A protein and the small-molecule ligand that binds it are described below.
Small molecule (SMILES): Nc1ccnc(=O)[nH]1

Sequence of chain 1.G:
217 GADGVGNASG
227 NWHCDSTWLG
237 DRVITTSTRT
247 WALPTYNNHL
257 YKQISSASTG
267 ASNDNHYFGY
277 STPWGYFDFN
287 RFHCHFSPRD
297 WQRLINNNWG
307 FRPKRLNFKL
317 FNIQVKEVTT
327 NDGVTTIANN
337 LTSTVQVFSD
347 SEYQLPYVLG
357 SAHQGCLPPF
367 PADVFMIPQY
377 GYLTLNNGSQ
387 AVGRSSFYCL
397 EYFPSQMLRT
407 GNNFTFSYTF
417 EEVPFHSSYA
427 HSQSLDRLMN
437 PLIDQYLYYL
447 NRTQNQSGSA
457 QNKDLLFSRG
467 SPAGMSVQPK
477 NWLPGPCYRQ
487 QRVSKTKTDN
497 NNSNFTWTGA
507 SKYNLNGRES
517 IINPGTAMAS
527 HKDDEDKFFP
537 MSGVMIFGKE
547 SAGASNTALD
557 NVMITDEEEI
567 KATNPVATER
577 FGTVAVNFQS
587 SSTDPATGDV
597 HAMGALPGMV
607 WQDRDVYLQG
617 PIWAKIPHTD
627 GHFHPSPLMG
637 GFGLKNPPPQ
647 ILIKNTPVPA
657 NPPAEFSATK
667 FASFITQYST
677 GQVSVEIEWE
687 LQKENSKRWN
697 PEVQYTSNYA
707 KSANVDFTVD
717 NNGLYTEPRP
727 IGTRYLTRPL

Sequence of chain 1.E:
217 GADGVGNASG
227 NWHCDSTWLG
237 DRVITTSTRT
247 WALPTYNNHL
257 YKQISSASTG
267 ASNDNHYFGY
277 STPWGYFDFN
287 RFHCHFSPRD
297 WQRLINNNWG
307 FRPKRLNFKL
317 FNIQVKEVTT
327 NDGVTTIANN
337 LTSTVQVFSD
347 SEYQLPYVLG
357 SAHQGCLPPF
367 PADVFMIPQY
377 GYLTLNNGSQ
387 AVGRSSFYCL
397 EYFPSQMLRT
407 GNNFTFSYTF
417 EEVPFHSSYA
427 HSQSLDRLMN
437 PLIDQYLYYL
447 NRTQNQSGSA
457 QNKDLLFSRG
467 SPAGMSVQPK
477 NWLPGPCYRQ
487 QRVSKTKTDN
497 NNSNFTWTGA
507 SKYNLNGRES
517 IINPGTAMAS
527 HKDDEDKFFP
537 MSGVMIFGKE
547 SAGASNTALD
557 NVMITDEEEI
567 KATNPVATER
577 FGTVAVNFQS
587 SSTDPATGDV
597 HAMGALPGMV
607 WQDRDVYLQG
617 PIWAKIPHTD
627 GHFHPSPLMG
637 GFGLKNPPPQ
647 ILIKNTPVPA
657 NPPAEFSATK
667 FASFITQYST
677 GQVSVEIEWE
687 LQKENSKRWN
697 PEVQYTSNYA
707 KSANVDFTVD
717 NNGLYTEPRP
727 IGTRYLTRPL

Binding-site contacts:
Ligand atom N1 contacts residue PHE629 of chain 1.E at 4.2 Å.
Ligand atom C4 contacts residue HIS630 of chain 1.G at 3.9 Å.
Ligand atom C6 contacts residue PHE629 of chain 1.E at 4.1 Å (hydrophobic).
Ligand atom C6 contacts residue HIS628 of chain 1.E at 3.1 Å.
Ligand atom N3 contacts residue HIS628 of chain 1.E at 4.3 Å.
Ligand atom N4 contacts residue HIS630 of chain 1.G at 3.8 Å.
Ligand atom O2 contacts residue HIS628 of chain 1.E at 3.4 Å (h-bond).
Ligand atom N3 contacts residue HIS630 of chain 1.G at 3.3 Å (h-bond).
Ligand atom O2 contacts residue GLY627 of chain 1.E at 3.7 Å.
Ligand atom O2 contacts residue ASP626 of chain 1.E at 4.0 Å.
Ligand atom C5 contacts residue PHE629 of chain 1.G at 4.3 Å (hydrophobic).
Ligand atom C2 contacts residue HIS630 of chain 1.G at 3.8 Å.
Ligand atom C5 contacts residue HIS628 of chain 1.E at 4.2 Å.
Ligand atom C2 contacts residue HIS628 of chain 1.E at 3.3 Å.
Ligand atom N1 contacts residue HIS628 of chain 1.E at 2.5 Å (h-bond).
Ligand atom O2 contacts residue HIS630 of chain 1.G at 3.9 Å.